Sequence of chain 1.B:
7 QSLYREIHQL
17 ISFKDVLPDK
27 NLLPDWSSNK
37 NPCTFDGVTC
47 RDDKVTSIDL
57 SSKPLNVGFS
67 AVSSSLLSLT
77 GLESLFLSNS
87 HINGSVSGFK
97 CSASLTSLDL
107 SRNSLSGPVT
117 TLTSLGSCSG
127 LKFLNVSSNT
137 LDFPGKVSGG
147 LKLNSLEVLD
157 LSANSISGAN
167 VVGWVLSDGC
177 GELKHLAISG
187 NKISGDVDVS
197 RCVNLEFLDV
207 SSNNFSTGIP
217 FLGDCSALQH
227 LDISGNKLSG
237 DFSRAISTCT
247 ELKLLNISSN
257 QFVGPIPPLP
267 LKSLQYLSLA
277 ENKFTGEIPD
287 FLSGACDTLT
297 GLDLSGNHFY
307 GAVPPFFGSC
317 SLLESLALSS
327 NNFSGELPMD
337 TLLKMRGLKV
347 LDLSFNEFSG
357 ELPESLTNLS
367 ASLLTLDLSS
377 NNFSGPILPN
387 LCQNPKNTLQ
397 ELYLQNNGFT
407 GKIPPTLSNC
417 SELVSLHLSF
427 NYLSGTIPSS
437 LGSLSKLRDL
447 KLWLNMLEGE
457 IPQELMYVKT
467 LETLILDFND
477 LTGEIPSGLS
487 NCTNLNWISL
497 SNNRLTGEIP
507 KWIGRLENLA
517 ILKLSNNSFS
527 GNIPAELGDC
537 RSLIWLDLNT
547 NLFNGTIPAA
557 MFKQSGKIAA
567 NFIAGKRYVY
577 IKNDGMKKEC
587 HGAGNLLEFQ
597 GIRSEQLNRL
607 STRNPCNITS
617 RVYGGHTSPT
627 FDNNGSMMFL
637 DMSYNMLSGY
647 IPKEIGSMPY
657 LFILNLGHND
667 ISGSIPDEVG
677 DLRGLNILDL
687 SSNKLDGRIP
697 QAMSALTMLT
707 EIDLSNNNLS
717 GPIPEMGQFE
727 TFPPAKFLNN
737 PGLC

Sequence of chain 1.C:
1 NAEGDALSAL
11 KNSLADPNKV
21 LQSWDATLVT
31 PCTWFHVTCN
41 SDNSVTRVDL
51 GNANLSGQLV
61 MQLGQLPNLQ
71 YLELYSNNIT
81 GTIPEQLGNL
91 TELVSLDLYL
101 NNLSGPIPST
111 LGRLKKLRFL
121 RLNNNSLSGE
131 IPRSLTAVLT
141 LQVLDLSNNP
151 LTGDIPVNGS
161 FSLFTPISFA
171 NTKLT

A small-molecule ligand and the protein it binds are described below.
Small molecule (SMILES): CC(C)[C@H](C)[C@@H](O)[C@H](O)[C@@H](C)[C@H]1CC[C@H]2[C@@H]3COC(=O)[C@H]4C[C@H](O)[C@H](O)C[C@]4(C)[C@H]3CC[C@]12C

Binding-site contacts:
Ligand atom C26 contacts residue TRP541 of chain 1.B at 3.4 Å (hydrophobic).
Ligand atom C15 contacts residue TYR576 of chain 1.B at 3.9 Å (hydrophobic).
Ligand atom O22 contacts residue TYR574 of chain 1.B at 2.7 Å (h-bond).
Ligand atom C27 contacts residue PRO625 of chain 1.B at 3.4 Å (hydrophobic).
Ligand atom O03 contacts residue VAL37 of chain 1.C at 3.1 Å (h-bond).
Ligand atom O03 contacts residue HIS36 of chain 1.C at 3.3 Å (h-bond).
Ligand atom C05 contacts residue TYR619 of chain 1.B at 3.6 Å (hydrophobic).
Ligand atom C06 contacts residue LYS578 of chain 1.B at 3.7 Å.
Ligand atom C06 contacts residue TYR619 of chain 1.B at 3.3 Å (hydrophobic).
Ligand atom C19 contacts residue ILE659 of chain 1.B at 3.7 Å (hydrophobic).
Ligand atom O03 contacts residue PHE35 of chain 1.C at 3.8 Å.
Ligand atom C19 contacts residue ILE683 of chain 1.B at 3.6 Å (hydrophobic).
Ligand atom C28 contacts residue TRP541 of chain 1.B at 3.9 Å (hydrophobic).
Ligand atom C18 contacts residue TRP541 of chain 1.B at 3.9 Å (hydrophobic).
Ligand atom C07 contacts residue TYR619 of chain 1.B at 3.3 Å (hydrophobic).
Ligand atom C13 contacts residue PHE35 of chain 1.C at 3.9 Å (hydrophobic).
Ligand atom O02 contacts residue PHE35 of chain 1.C at 3.2 Å.
Ligand atom C27 contacts residue ILE540 of chain 1.B at 3.4 Å (hydrophobic).
Ligand atom C01 contacts residue ASN682 of chain 1.B at 3.6 Å.
Ligand atom C21 contacts residue MET634 of chain 1.B at 3.8 Å (hydrophobic).
Ligand atom O06 contacts residue ILE683 of chain 1.B at 3.7 Å.
Ligand atom C12 contacts residue PHE35 of chain 1.C at 3.3 Å (hydrophobic).
Ligand atom O23 contacts residue THR623 of chain 1.B at 3.4 Å.
Ligand atom C27 contacts residue MET634 of chain 1.B at 3.7 Å (hydrophobic).
Ligand atom C12 contacts residue PHE658 of chain 1.B at 3.3 Å (hydrophobic).
Ligand atom O07 contacts residue TYR619 of chain 1.B at 3.4 Å.
Ligand atom O02 contacts residue ASN682 of chain 1.B at 3.0 Å (h-bond).
Ligand atom C02 contacts residue ASN682 of chain 1.B at 3.3 Å.
Ligand atom C16 contacts residue TRP541 of chain 1.B at 3.9 Å (hydrophobic).
Ligand atom O02 contacts residue HIS36 of chain 1.C at 2.3 Å (h-bond).
Ligand atom C11 contacts residue PHE658 of chain 1.B at 3.3 Å (hydrophobic).
Ligand atom O23 contacts residue SER624 of chain 1.B at 2.6 Å (h-bond).
Ligand atom C22 contacts residue TYR574 of chain 1.B at 3.2 Å (hydrophobic).
Ligand atom O03 contacts residue TRP34 of chain 1.C at 3.1 Å (h-bond).
Ligand atom C04 contacts residue TYR619 of chain 1.B at 3.2 Å (hydrophobic).
Ligand atom C02 contacts residue HIS36 of chain 1.C at 3.6 Å.
Ligand atom C26 contacts residue ILE540 of chain 1.B at 3.7 Å (hydrophobic).
Ligand atom O23 contacts residue PRO625 of chain 1.B at 3.7 Å.
Ligand atom C17 contacts residue PHE35 of chain 1.C at 3.7 Å (hydrophobic).
Ligand atom O06 contacts residue LYS578 of chain 1.B at 3.1 Å.